Binding-site contacts:
Ligand atom CE2 contacts residue GLU41 of chain 1.B at 3.6 Å.
Ligand atom CE1 contacts residue PRO18 of chain 1.B at 3.3 Å (hydrophobic).
Ligand atom CZ contacts residue GLY17 of chain 1.B at 3.3 Å.
Ligand atom CA contacts residue PHE1 of chain 1.H at 2.4 Å (hydrophobic).
Ligand atom CZ contacts residue CYS38 of chain 1.B at 3.5 Å (hydrophobic).
Ligand atom CE2 contacts residue CYS48 of chain 1.B at 4.0 Å (hydrophobic).
Ligand atom OH contacts residue GLU41 of chain 1.B at 3.2 Å.
Ligand atom CE1 contacts residue GLU41 of chain 1.B at 3.5 Å.
Ligand atom CE2 contacts residue PHE16 of chain 1.B at 3.9 Å (hydrophobic).
Ligand atom OH contacts residue PRO18 of chain 1.B at 4.0 Å.
Ligand atom OH contacts residue CYS38 of chain 1.B at 2.6 Å (h-bond).
Ligand atom CE1 contacts residue ASN42 of chain 1.B at 4.0 Å.
Ligand atom CD2 contacts residue PHE16 of chain 1.B at 4.0 Å (hydrophobic).
Ligand atom CD2 contacts residue CYS4 of chain 1.B at 3.8 Å (hydrophobic).
Ligand atom O contacts residue CYS48 of chain 1.B at 3.5 Å (h-bond).
Ligand atom CG contacts residue GLY17 of chain 1.B at 4.1 Å.
Ligand atom CZ contacts residue GLU41 of chain 1.B at 3.3 Å.
Ligand atom CG contacts residue PHE1 of chain 1.H at 4.0 Å (hydrophobic).
Ligand atom CB contacts residue PHE1 of chain 1.H at 3.7 Å (hydrophobic).
Ligand atom CD1 contacts residue PRO18 of chain 1.B at 3.6 Å (hydrophobic).
Ligand atom CE1 contacts residue GLY17 of chain 1.B at 3.4 Å.
Ligand atom OXT contacts residue PHE1 of chain 1.H at 3.6 Å.
Ligand atom OH contacts residue CYS15 of chain 1.B at 3.2 Å.
Ligand atom CZ contacts residue CYS15 of chain 1.B at 4.0 Å (hydrophobic).
Ligand atom CD1 contacts residue ASN42 of chain 1.B at 3.9 Å.
Ligand atom CZ contacts residue PRO18 of chain 1.B at 3.7 Å (hydrophobic).
Ligand atom OH contacts residue GLY17 of chain 1.B at 3.1 Å (h-bond).
Ligand atom CD2 contacts residue GLU41 of chain 1.B at 4.0 Å.
Ligand atom CE2 contacts residue CYS15 of chain 1.B at 3.9 Å (hydrophobic).
Ligand atom CE2 contacts residue GLY17 of chain 1.B at 3.5 Å.
Ligand atom CE1 contacts residue CYS38 of chain 1.B at 3.6 Å (hydrophobic).
Ligand atom N contacts residue PHE1 of chain 1.H at 1.3 Å.
Ligand atom O contacts residue PHE1 of chain 1.H at 3.5 Å (h-bond).
Ligand atom C contacts residue PHE1 of chain 1.H at 3.2 Å (hydrophobic).
Ligand atom CD2 contacts residue GLY17 of chain 1.B at 3.9 Å.
Ligand atom CD2 contacts residue CYS48 of chain 1.B at 3.8 Å (hydrophobic).
Ligand atom N contacts residue GLU41 of chain 1.B at 4.1 Å.
Ligand atom CD1 contacts residue GLY17 of chain 1.B at 4.0 Å.
Ligand atom CE2 contacts residue CYS4 of chain 1.B at 3.9 Å (hydrophobic).
Ligand atom CD1 contacts residue GLU41 of chain 1.B at 4.0 Å.

Sequence of chain 1.B:
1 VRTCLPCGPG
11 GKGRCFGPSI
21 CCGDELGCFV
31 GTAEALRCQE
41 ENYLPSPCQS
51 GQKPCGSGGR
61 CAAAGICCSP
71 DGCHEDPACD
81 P

The protein below binds the small molecule below.
Small molecule (SMILES): N[C@@H](Cc1ccc(O)cc1)C(=O)O